The small molecule below binds the protein below.
Small molecule (SMILES): CC(=O)N[C@H]1CO[C@H](CO)[C@@H](O[C@@H]2O[C@H](CO)[C@@H](O)[C@H](O)[C@H]2NC=O)[C@@H]1O

Binding-site contacts:
Ligand atom O7 contacts residue PRO59 of chain 1.A at 4.0 Å.
Ligand atom C1 contacts residue ASN62 of chain 1.A at 3.3 Å.
Ligand atom O3 contacts residue PRO60 of chain 1.A at 4.3 Å.
Ligand atom C6 contacts residue PRO59 of chain 1.A at 4.0 Å (hydrophobic).
Ligand atom C6 contacts residue ASN62 of chain 1.A at 3.4 Å.
Ligand atom O6 contacts residue PRO60 of chain 1.A at 3.5 Å (h-bond).
Ligand atom O5 contacts residue ASN62 of chain 1.A at 2.5 Å (h-bond).
Ligand atom C4 contacts residue ASN62 of chain 1.A at 4.5 Å.
Ligand atom C2 contacts residue ASN62 of chain 1.A at 3.6 Å.
Ligand atom C3 contacts residue ASN62 of chain 1.A at 4.2 Å.
Ligand atom O3 contacts residue ASN62 of chain 1.A at 3.7 Å.
Ligand atom O6 contacts residue ASN62 of chain 1.A at 2.4 Å (h-bond).
Ligand atom C5 contacts residue ASN62 of chain 1.A at 3.6 Å.
Ligand atom C6 contacts residue PRO60 of chain 1.A at 4.2 Å (hydrophobic).
Ligand atom O3 contacts residue ILE191 of chain 1.A at 3.8 Å.

Sequence of chain 1.A:
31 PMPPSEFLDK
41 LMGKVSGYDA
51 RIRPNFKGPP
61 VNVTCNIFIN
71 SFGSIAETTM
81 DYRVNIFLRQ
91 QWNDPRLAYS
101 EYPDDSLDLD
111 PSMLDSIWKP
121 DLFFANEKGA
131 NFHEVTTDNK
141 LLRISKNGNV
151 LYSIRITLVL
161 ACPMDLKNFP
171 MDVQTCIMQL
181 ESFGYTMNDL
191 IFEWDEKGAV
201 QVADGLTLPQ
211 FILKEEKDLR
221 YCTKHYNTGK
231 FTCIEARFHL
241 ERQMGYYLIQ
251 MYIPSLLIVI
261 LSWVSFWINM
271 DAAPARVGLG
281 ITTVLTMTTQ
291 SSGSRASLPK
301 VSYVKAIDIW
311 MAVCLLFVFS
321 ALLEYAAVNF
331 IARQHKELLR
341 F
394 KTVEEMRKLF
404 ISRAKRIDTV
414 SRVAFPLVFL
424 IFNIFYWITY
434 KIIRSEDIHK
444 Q